Binding-site contacts:
Ligand atom O1B contacts residue PHE307 of chain 1.J at 3.4 Å.
Ligand atom O2D contacts residue ASP311 of chain 1.J at 3.3 Å.
Ligand atom O1A contacts residue MET45 of chain 1.J at 4.2 Å.
Ligand atom C5 contacts residue GLY35 of chain 1.J at 3.9 Å.
Ligand atom C2 contacts residue TYR376 of chain 1.J at 4.1 Å (hydrophobic).
Ligand atom N6 contacts residue TYR376 of chain 1.J at 3.5 Å.
Ligand atom C5' contacts residue GLY306 of chain 1.J at 4.0 Å.
Ligand atom N3 contacts residue GLY35 of chain 1.J at 4.1 Å.
Ligand atom C5D contacts residue GLU83 of chain 1.J at 4.2 Å.
Ligand atom O3A contacts residue GLY308 of chain 1.J at 3.8 Å.
Ligand atom C6 contacts residue TYR376 of chain 1.J at 4.0 Å (hydrophobic).
Ligand atom O3' contacts residue TYR333 of chain 1.J at 4.1 Å.
Ligand atom O4D contacts residue GLU83 of chain 1.J at 4.1 Å.
Ligand atom O4' contacts residue GLY35 of chain 1.J at 3.7 Å.
Ligand atom C2 contacts residue GLY35 of chain 1.J at 3.9 Å.
Ligand atom O2' contacts residue PRO334 of chain 1.J at 3.8 Å.
Ligand atom C1D contacts residue THR167 of chain 1.J at 4.2 Å.
Ligand atom O2B contacts residue ALA34 of chain 1.J at 3.1 Å.
Ligand atom N9 contacts residue GLY35 of chain 1.J at 4.2 Å.
Ligand atom O5' contacts residue GLY308 of chain 1.J at 4.0 Å.
Ligand atom O4' contacts residue GLY306 of chain 1.J at 3.5 Å (h-bond).
Ligand atom PB contacts residue GLY308 of chain 1.J at 4.2 Å.
Ligand atom O3' contacts residue GLY308 of chain 1.J at 4.0 Å.
Ligand atom N1 contacts residue PHE377 of chain 1.J at 3.6 Å (h-bond).
Ligand atom C3D contacts residue GLU83 of chain 1.J at 3.1 Å.
Ligand atom C4 contacts residue GLY35 of chain 1.J at 3.9 Å.
Ligand atom C1D contacts residue HIS227 of chain 1.J at 3.7 Å.
Ligand atom N1 contacts residue GLY35 of chain 1.J at 3.6 Å.
Ligand atom C2 contacts residue PHE377 of chain 1.J at 4.0 Å (hydrophobic).
Ligand atom N1 contacts residue TYR376 of chain 1.J at 3.8 Å.
Ligand atom C6 contacts residue GLY35 of chain 1.J at 3.6 Å.
Ligand atom C2 contacts residue ASN305 of chain 1.J at 4.2 Å.
Ligand atom N3 contacts residue GLY306 of chain 1.J at 3.9 Å.
Ligand atom C4' contacts residue GLY306 of chain 1.J at 3.6 Å.
Ligand atom O1B contacts residue GLY308 of chain 1.J at 3.3 Å (h-bond).
Ligand atom C4D contacts residue GLU83 of chain 1.J at 3.2 Å.
Ligand atom N6 contacts residue GLY35 of chain 1.J at 4.0 Å.
Ligand atom O1D contacts residue HIS227 of chain 1.J at 3.1 Å.
Ligand atom O2A contacts residue ALA34 of chain 1.J at 3.3 Å.
Ligand atom O3D contacts residue GLU83 of chain 1.J at 2.2 Å (salt-bridge).

This protein binds this small molecule.
Small molecule (SMILES): Nc1ncnc2c1ncn2[C@@H]1O[C@H](COP(=O)(O)OP(=O)(O)OC[C@H]2O[C@H](O)[C@H](O)[C@@H]2O)[C@@H](O)[C@H]1O

Sequence of chain 1.J:
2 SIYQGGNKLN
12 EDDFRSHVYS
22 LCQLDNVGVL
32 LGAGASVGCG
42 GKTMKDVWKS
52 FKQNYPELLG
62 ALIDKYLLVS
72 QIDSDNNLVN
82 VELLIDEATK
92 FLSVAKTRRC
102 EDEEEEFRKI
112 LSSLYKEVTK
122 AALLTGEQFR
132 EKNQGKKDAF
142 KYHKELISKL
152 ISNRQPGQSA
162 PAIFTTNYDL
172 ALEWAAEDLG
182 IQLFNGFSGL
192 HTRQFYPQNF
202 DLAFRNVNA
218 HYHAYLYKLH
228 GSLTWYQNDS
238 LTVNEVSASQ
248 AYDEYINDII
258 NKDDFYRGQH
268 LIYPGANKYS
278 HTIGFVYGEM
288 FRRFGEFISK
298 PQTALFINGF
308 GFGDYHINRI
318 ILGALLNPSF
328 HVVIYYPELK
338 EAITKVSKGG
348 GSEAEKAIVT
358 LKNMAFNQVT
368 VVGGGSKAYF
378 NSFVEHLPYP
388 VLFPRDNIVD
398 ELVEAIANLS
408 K